Sequence of chain 1.A:
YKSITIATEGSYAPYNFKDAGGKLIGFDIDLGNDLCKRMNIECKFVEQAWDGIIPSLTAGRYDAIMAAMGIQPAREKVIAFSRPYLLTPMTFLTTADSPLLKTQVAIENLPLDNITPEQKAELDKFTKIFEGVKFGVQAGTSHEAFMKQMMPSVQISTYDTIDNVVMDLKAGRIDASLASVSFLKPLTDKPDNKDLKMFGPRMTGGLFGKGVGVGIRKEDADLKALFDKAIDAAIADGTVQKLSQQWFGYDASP

Binding-site contacts:
Ligand atom CAQ contacts residue TYR15 of chain 1.A at 3.6 Å (hydrophobic).
Ligand atom OXT contacts residue HIS146 of chain 1.A at 2.6 Å (h-bond).
Ligand atom O contacts residue HIS146 of chain 1.A at 3.7 Å.
Ligand atom CAQ contacts residue GLU12 of chain 1.A at 3.0 Å.
Ligand atom NAN contacts residue TYR15 of chain 1.A at 3.4 Å.
Ligand atom CAI contacts residue HIS146 of chain 1.A at 3.7 Å.
Ligand atom OAB contacts residue ARG78 of chain 1.A at 2.7 Å (salt-bridge).
Ligand atom OAF contacts residue THR144 of chain 1.A at 3.3 Å.
Ligand atom CAQ contacts residue TRP53 of chain 1.A at 3.8 Å (hydrophobic).
Ligand atom NAN contacts residue THR144 of chain 1.A at 3.6 Å.
Ligand atom CB contacts residue VAL215 of chain 1.A at 3.7 Å (hydrophobic).
Ligand atom CAK contacts residue TYR15 of chain 1.A at 3.6 Å (hydrophobic).
Ligand atom CAL contacts residue TYR15 of chain 1.A at 3.8 Å (hydrophobic).
Ligand atom CAE contacts residue ARG78 of chain 1.A at 3.5 Å.
Ligand atom CB contacts residue ALA71 of chain 1.A at 3.3 Å (hydrophobic).
Ligand atom NAQ contacts residue ALA70 of chain 1.A at 3.0 Å (h-bond).
Ligand atom C contacts residue HIS146 of chain 1.A at 3.3 Å.
Ligand atom OAF contacts residue SER145 of chain 1.A at 3.0 Å (h-bond).
Ligand atom OAB contacts residue ALA71 of chain 1.A at 3.5 Å (h-bond).
Ligand atom OXT contacts residue MET93 of chain 1.A at 3.4 Å.
Ligand atom OXT contacts residue SER183 of chain 1.A at 3.5 Å.
Ligand atom CA contacts residue ALA71 of chain 1.A at 3.3 Å (hydrophobic).
Ligand atom NAN contacts residue GLN141 of chain 1.A at 3.2 Å (h-bond).
Ligand atom OAB contacts residue GLY73 of chain 1.A at 3.0 Å (h-bond).
Ligand atom N contacts residue ALA71 of chain 1.A at 2.9 Å (h-bond).
Ligand atom C contacts residue SER183 of chain 1.A at 3.2 Å.
Ligand atom O contacts residue TYR15 of chain 1.A at 2.6 Å (h-bond).
Ligand atom CAI contacts residue ALA71 of chain 1.A at 3.8 Å (hydrophobic).
Ligand atom OAF contacts residue ARG78 of chain 1.A at 2.8 Å (salt-bridge).
Ligand atom CAQ contacts residue GLN141 of chain 1.A at 3.6 Å.
Ligand atom CB contacts residue TYR18 of chain 1.A at 3.8 Å (hydrophobic).
Ligand atom O contacts residue SER183 of chain 1.A at 2.7 Å (h-bond).
Ligand atom CAP contacts residue ALA71 of chain 1.A at 2.9 Å (hydrophobic).
Ligand atom CAE contacts residue SER145 of chain 1.A at 3.6 Å.
Ligand atom NAQ contacts residue TRP53 of chain 1.A at 3.3 Å.
Ligand atom CAP contacts residue ALA70 of chain 1.A at 3.5 Å (hydrophobic).
Ligand atom NAQ contacts residue GLU12 of chain 1.A at 3.5 Å (salt-bridge).
Ligand atom C contacts residue TYR15 of chain 1.A at 3.4 Å (hydrophobic).
Ligand atom CAP contacts residue TRP53 of chain 1.A at 3.5 Å (hydrophobic).
Ligand atom CAK contacts residue HIS146 of chain 1.A at 3.5 Å.

The protein below binds the small molecule below.
Small molecule (SMILES): CC(NC(Cc1c[nH]cn1)C(=O)O)C(=O)O